Sequence of chain 1.H:
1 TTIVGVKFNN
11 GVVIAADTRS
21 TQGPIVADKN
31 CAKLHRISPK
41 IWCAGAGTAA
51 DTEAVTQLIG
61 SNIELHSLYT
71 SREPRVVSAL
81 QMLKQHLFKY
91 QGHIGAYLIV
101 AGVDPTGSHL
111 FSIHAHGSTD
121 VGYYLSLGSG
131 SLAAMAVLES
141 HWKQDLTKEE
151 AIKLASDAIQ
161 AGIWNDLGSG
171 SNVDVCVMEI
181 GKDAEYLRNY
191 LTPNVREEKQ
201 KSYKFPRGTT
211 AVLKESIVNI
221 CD

Sequence of chain 1.N:
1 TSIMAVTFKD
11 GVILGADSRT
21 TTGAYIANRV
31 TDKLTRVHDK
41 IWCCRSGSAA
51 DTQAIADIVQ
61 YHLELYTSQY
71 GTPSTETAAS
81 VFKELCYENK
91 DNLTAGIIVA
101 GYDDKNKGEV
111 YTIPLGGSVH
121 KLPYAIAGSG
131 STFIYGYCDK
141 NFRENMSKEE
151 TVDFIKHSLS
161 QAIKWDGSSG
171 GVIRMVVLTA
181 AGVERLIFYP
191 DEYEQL

Binding-site contacts:
Ligand atom C12 contacts residue THR1 of chain 1.N at 2.5 Å.
Ligand atom C9 contacts residue THR1 of chain 1.N at 1.4 Å.
Ligand atom O13 contacts residue SER129 of chain 1.N at 3.7 Å.
Ligand atom N25 contacts residue THR21 of chain 1.N at 3.1 Å (h-bond).
Ligand atom C27 contacts residue THR21 of chain 1.N at 3.8 Å.
Ligand atom O13 contacts residue THR1 of chain 1.N at 3.3 Å (h-bond).
Ligand atom C48 contacts residue GLY47 of chain 1.N at 3.5 Å.
Ligand atom C23 contacts residue GLY47 of chain 1.N at 3.7 Å.
Ligand atom C11 contacts residue SER168 of chain 1.N at 3.8 Å.
Ligand atom C1 contacts residue THR20 of chain 1.N at 3.8 Å.
Ligand atom C3 contacts residue THR31 of chain 1.N at 3.8 Å.
Ligand atom N22 contacts residue THR1 of chain 1.N at 3.7 Å.
Ligand atom C7 contacts residue THR1 of chain 1.N at 2.6 Å.
Ligand atom O39 contacts residue ALA49 of chain 1.N at 3.2 Å (h-bond).
Ligand atom C47 contacts residue GLY47 of chain 1.N at 3.7 Å.
Ligand atom O49 contacts residue THR20 of chain 1.N at 3.4 Å.
Ligand atom C5 contacts residue ARG45 of chain 1.N at 3.5 Å.
Ligand atom C7 contacts residue ARG45 of chain 1.N at 3.7 Å.
Ligand atom O37 contacts residue THR22 of chain 1.N at 3.5 Å.
Ligand atom O21 contacts residue THR1 of chain 1.N at 2.3 Å (h-bond).
Ligand atom C2 contacts residue THR20 of chain 1.N at 3.2 Å.
Ligand atom C36 contacts residue HIS116 of chain 1.H at 3.8 Å.
Ligand atom O45 contacts residue THR94 of chain 1.N at 3.8 Å.
Ligand atom C4 contacts residue ARG45 of chain 1.N at 3.2 Å.
Ligand atom C8 contacts residue THR1 of chain 1.N at 2.3 Å.
Ligand atom O13 contacts residue GLY47 of chain 1.N at 3.8 Å.
Ligand atom C3 contacts residue ARG45 of chain 1.N at 3.8 Å.
Ligand atom C29 contacts residue THR22 of chain 1.N at 3.8 Å.
Ligand atom O49 contacts residue THR21 of chain 1.N at 3.4 Å (h-bond).
Ligand atom O21 contacts residue SER46 of chain 1.N at 3.3 Å.
Ligand atom C6 contacts residue THR1 of chain 1.N at 3.8 Å.
Ligand atom N22 contacts residue GLY47 of chain 1.N at 3.0 Å (h-bond).
Ligand atom C12 contacts residue SER129 of chain 1.N at 3.4 Å.
Ligand atom O21 contacts residue GLY47 of chain 1.N at 2.8 Å (h-bond).
Ligand atom C11 contacts residue THR21 of chain 1.N at 3.9 Å.
Ligand atom C10 contacts residue THR1 of chain 1.N at 1.5 Å.
Ligand atom C7 contacts residue GLY47 of chain 1.N at 3.7 Å.
Ligand atom O37 contacts residue THR21 of chain 1.N at 3.6 Å (h-bond).
Ligand atom C11 contacts residue THR1 of chain 1.N at 2.5 Å.
Ligand atom C24 contacts residue GLY47 of chain 1.N at 3.6 Å.

The protein below binds the small molecule below.
Small molecule (SMILES): COc1ccc(C[C@H](NC(=O)[C@H](C)NC(=O)CN2CCOCC2)C(=O)N[C@@H](Cc2ccccc2)[C@@H](O)[C@H](C)CO)cc1